The small molecule below binds the protein below.
Small molecule (SMILES): CC(=O)N[C@H]1[C@H](O[C@H]2[C@H](O)[C@@H](NC(C)=O)CO[C@@H]2CO)O[C@H](CO)[C@@H](O[C@@H]2O[C@H](CO[C@H]3O[C@H](CO)[C@@H](O)[C@H](O)[C@@H]3O)[C@@H](O)[C@H](O[C@H]3O[C@H](CO)[C@@H](O[C@@H]4O[C@H](CO)[C@@H](O)[C@H](O)[C@H]4NC(C)=O)[C@H](O)[C@@H]3O)[C@@H]2O)[C@@H]1O

Binding-site contacts:
Ligand atom C8 contacts residue ASP427 of chain 1.B at 3.3 Å.
Ligand atom C7 contacts residue ASN546 of chain 1.B at 3.2 Å.
Ligand atom N2 contacts residue ASN546 of chain 1.B at 3.0 Å (h-bond).
Ligand atom C8 contacts residue ASP543 of chain 1.B at 3.5 Å.
Ligand atom O6 contacts residue ASP427 of chain 1.B at 3.6 Å.
Ligand atom O6 contacts residue SER420 of chain 1.B at 4.2 Å.
Ligand atom O5 contacts residue ASN546 of chain 1.B at 2.3 Å (h-bond).
Ligand atom C7 contacts residue SER545 of chain 1.B at 4.4 Å.
Ligand atom C6 contacts residue ASP427 of chain 1.B at 3.6 Å.
Ligand atom C3 contacts residue SER420 of chain 1.B at 4.0 Å.
Ligand atom C1 contacts residue ASN546 of chain 1.B at 1.4 Å.
Ligand atom O3 contacts residue SER420 of chain 1.B at 3.4 Å.
Ligand atom C3 contacts residue ASN546 of chain 1.B at 3.8 Å.
Ligand atom C8 contacts residue SER545 of chain 1.B at 4.3 Å.
Ligand atom C4 contacts residue ASN546 of chain 1.B at 4.2 Å.
Ligand atom O7 contacts residue SER545 of chain 1.B at 4.3 Å.
Ligand atom O7 contacts residue ASN546 of chain 1.B at 2.9 Å (h-bond).
Ligand atom C2 contacts residue ASN546 of chain 1.B at 2.4 Å.
Ligand atom N2 contacts residue SER420 of chain 1.B at 4.3 Å.
Ligand atom C8 contacts residue LYS416 of chain 1.B at 4.2 Å.
Ligand atom C5 contacts residue ASN546 of chain 1.B at 3.7 Å.
Ligand atom O6 contacts residue PRO426 of chain 1.B at 3.0 Å (h-bond).
Ligand atom C6 contacts residue PRO426 of chain 1.B at 3.8 Å (hydrophobic).

Sequence of chain 1.B:
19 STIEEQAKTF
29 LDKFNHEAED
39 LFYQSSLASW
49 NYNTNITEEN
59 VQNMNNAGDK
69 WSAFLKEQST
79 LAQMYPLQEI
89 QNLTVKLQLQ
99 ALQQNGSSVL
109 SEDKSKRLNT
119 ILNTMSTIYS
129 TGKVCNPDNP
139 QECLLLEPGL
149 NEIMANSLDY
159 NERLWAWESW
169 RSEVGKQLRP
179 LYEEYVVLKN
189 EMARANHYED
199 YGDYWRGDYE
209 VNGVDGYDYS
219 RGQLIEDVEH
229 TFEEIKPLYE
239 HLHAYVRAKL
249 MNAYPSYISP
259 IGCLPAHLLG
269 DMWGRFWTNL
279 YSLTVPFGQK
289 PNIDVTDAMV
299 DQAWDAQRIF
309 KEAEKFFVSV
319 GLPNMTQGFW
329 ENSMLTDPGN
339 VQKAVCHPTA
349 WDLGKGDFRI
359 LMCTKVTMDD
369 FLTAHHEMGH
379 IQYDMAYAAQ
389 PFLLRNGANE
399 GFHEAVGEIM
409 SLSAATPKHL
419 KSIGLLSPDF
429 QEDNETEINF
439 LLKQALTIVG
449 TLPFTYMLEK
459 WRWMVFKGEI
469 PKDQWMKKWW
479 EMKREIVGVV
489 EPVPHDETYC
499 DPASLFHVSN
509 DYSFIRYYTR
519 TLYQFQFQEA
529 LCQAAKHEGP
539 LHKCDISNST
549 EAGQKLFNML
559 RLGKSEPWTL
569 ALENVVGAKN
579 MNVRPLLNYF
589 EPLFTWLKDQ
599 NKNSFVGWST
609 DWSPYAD